Binding-site contacts:
Ligand atom C12 contacts residue KSJ1 of chain 1.I at 0.8 Å.
Ligand atom C13 contacts residue KSJ1 of chain 1.I at 0.4 Å.
Ligand atom C09 contacts residue THR18 of chain 1.B at 3.4 Å.
Ligand atom C14 contacts residue KSJ1 of chain 1.I at 0.4 Å.
Ligand atom C03 contacts residue KSJ1 of chain 1.I at 0.3 Å.
Ligand atom O18 contacts residue GLY118 of chain 1.B at 3.5 Å.
Ligand atom C05 contacts residue KSJ1 of chain 1.I at 0.1 Å.
Ligand atom C01 contacts residue VAL122 of chain 1.B at 3.6 Å (hydrophobic).
Ligand atom C04 contacts residue KSJ1 of chain 1.I at 0.2 Å.
Ligand atom C08 contacts residue KSJ1 of chain 1.I at 0.4 Å.
Ligand atom C09 contacts residue SO41 of chain 1.K at 3.2 Å.
Ligand atom O10 contacts residue GLY118 of chain 1.B at 3.2 Å (h-bond).
Ligand atom C09 contacts residue KSJ1 of chain 1.I at 0.1 Å.
Ligand atom O17 contacts residue KSJ1 of chain 1.I at 0.5 Å (h-bond).
Ligand atom C01 contacts residue KSJ1 of chain 1.I at 0.2 Å.
Ligand atom O18 contacts residue KSJ1 of chain 1.I at 0.2 Å (h-bond).
Ligand atom C15 contacts residue KSJ1 of chain 1.I at 0.9 Å.
Ligand atom C11 contacts residue KSJ1 of chain 1.I at 0.9 Å.
Ligand atom C01 contacts residue SO41 of chain 1.H at 3.5 Å.
Ligand atom C06 contacts residue KSJ1 of chain 1.I at 0.1 Å.
Ligand atom C08 contacts residue SO41 of chain 1.K at 3.5 Å.
Ligand atom O18 contacts residue SO41 of chain 1.K at 3.3 Å (h-bond).
Ligand atom O16 contacts residue LYS22 of chain 1.B at 3.3 Å (salt-bridge).
Ligand atom C15 contacts residue ARG52 of chain 1.B at 3.4 Å.
Ligand atom C03 contacts residue LEU150 of chain 1.A at 3.3 Å (hydrophobic).
Ligand atom O16 contacts residue GLY118 of chain 1.B at 3.1 Å (h-bond).
Ligand atom C14 contacts residue ARG52 of chain 1.B at 3.3 Å.
Ligand atom O18 contacts residue THR18 of chain 1.B at 2.4 Å (h-bond).
Ligand atom C02 contacts residue SO41 of chain 1.H at 2.8 Å.
Ligand atom O10 contacts residue PRO81 of chain 1.B at 3.3 Å.
Ligand atom C04 contacts residue LEU150 of chain 1.A at 3.5 Å (hydrophobic).
Ligand atom C12 contacts residue THR18 of chain 1.B at 3.4 Å.
Ligand atom C02 contacts residue KSJ1 of chain 1.I at 0.3 Å.
Ligand atom C03 contacts residue SO41 of chain 1.H at 3.3 Å.
Ligand atom O16 contacts residue KSJ1 of chain 1.I at 0.2 Å (h-bond).
Ligand atom C07 contacts residue KSJ1 of chain 1.I at 0.3 Å.
Ligand atom O18 contacts residue LYS22 of chain 1.B at 3.4 Å (salt-bridge).
Ligand atom C04 contacts residue THR18 of chain 1.B at 3.3 Å.
Ligand atom O10 contacts residue ALA117 of chain 1.B at 3.1 Å.
Ligand atom O10 contacts residue KSJ1 of chain 1.I at 0.2 Å (h-bond).

Sequence of chain 1.A:
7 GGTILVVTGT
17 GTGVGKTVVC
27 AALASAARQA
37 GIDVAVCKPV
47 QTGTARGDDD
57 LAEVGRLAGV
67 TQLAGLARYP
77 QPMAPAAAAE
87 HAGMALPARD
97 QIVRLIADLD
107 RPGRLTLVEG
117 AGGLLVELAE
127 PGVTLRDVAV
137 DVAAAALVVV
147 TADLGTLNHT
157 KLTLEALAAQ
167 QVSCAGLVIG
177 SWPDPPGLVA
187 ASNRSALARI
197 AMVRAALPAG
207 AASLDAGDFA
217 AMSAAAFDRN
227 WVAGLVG

Sequence of chain 1.B:
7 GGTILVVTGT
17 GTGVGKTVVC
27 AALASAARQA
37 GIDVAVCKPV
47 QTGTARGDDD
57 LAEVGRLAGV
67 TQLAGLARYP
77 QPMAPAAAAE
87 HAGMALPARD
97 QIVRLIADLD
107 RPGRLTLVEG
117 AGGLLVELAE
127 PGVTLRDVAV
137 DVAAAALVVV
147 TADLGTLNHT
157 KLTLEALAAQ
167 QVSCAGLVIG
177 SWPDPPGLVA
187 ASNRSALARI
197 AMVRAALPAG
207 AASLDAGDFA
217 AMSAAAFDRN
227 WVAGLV

This protein binds this small molecule.
Small molecule (SMILES): O=C(O)C[C@H]1CCC[C@@H]1C(=O)c1ccccc1O